Binding-site contacts:
Ligand atom N12 contacts residue MG1 of chain 1.MMA at 3.7 Å.
Ligand atom N64 contacts residue LYS269 of chain 1.G at 4.1 Å.
Ligand atom C22 contacts residue MG1 of chain 1.MMA at 4.3 Å.

Sequence of chain 1.G:
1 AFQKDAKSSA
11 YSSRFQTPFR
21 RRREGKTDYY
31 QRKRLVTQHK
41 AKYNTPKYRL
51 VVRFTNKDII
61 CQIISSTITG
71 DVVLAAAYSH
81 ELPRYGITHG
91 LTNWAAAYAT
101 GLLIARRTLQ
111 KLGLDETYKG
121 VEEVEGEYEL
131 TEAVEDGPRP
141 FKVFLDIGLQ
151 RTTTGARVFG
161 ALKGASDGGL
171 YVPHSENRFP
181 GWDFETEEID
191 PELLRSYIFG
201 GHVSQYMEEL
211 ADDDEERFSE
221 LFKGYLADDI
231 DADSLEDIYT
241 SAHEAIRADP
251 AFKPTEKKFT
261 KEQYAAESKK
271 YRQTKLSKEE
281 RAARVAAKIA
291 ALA

The protein below binds the small molecule below.
Small molecule (SMILES): NC[C@@H]1O[C@H](O[C@H]2[C@@H](O)[C@H](O[C@@H]3[C@@H](O)[C@H](N)C[C@H](N)[C@H]3O[C@H]3O[C@H](CO)[C@@H](O)[C@H](O)[C@H]3N)O[C@@H]2CO)[C@H](N)[C@@H](O)[C@@H]1O